A small-molecule ligand and the protein it binds are described below.
Small molecule (SMILES): CC(=O)N[C@H]1[C@H](O[C@H]2[C@H](O)[C@@H](NC(C)=O)CO[C@@H]2CO)O[C@H](CO)[C@@H](O)[C@@H]1O

Binding-site contacts:
Ligand atom C8 contacts residue ASN241 of chain 1.A at 4.4 Å.
Ligand atom C1 contacts residue TRP384 of chain 1.A at 3.7 Å (hydrophobic).
Ligand atom C6 contacts residue LYS388 of chain 1.A at 4.0 Å.
Ligand atom O7 contacts residue ILE240 of chain 1.A at 4.4 Å.
Ligand atom C2 contacts residue TRP384 of chain 1.A at 3.5 Å (hydrophobic).
Ligand atom O5 contacts residue ALA244 of chain 1.A at 3.4 Å.
Ligand atom C5 contacts residue TRP384 of chain 1.A at 4.1 Å (hydrophobic).
Ligand atom C5 contacts residue ASN241 of chain 1.A at 3.6 Å.
Ligand atom O7 contacts residue ASN241 of chain 1.A at 3.1 Å (h-bond).
Ligand atom C7 contacts residue ASN241 of chain 1.A at 3.2 Å.
Ligand atom N2 contacts residue ASN241 of chain 1.A at 3.0 Å (h-bond).
Ligand atom C6 contacts residue ALA244 of chain 1.A at 4.2 Å (hydrophobic).
Ligand atom C4 contacts residue TRP384 of chain 1.A at 3.9 Å (hydrophobic).
Ligand atom C1 contacts residue ALA244 of chain 1.A at 3.9 Å (hydrophobic).
Ligand atom O6 contacts residue LYS388 of chain 1.A at 3.7 Å.
Ligand atom N2 contacts residue TRP384 of chain 1.A at 4.2 Å.
Ligand atom C4 contacts residue ASN241 of chain 1.A at 4.3 Å.
Ligand atom O7 contacts residue TRP384 of chain 1.A at 3.0 Å.
Ligand atom C3 contacts residue ASN241 of chain 1.A at 3.9 Å.
Ligand atom C3 contacts residue TRP384 of chain 1.A at 4.1 Å (hydrophobic).
Ligand atom C2 contacts residue ASN241 of chain 1.A at 2.6 Å.
Ligand atom C7 contacts residue TRP384 of chain 1.A at 3.9 Å (hydrophobic).
Ligand atom O5 contacts residue ASN241 of chain 1.A at 2.4 Å (h-bond).
Ligand atom O6 contacts residue TRP384 of chain 1.A at 3.7 Å.
Ligand atom O3 contacts residue TRP384 of chain 1.A at 4.2 Å.
Ligand atom C6 contacts residue TRP384 of chain 1.A at 4.4 Å (hydrophobic).
Ligand atom O5 contacts residue TRP384 of chain 1.A at 3.4 Å.
Ligand atom C1 contacts residue ASN241 of chain 1.A at 1.4 Å.
Ligand atom C5 contacts residue ALA244 of chain 1.A at 4.2 Å (hydrophobic).

Sequence of chain 1.A:
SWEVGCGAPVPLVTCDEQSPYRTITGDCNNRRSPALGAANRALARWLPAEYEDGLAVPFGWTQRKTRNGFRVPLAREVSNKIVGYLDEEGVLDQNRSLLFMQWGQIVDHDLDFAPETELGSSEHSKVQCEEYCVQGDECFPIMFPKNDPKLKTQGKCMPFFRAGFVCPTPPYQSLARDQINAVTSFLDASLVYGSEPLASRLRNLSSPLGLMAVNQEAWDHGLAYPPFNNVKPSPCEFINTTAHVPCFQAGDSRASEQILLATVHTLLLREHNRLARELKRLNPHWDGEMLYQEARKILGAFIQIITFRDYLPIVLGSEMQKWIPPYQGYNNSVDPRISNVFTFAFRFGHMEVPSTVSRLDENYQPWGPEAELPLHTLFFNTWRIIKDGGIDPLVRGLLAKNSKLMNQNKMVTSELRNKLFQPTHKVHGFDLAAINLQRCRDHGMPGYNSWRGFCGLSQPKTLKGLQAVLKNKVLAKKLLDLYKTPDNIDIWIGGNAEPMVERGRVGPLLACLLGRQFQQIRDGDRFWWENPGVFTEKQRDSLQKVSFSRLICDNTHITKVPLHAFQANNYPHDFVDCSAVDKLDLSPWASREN